Sequence of chain 2.C:
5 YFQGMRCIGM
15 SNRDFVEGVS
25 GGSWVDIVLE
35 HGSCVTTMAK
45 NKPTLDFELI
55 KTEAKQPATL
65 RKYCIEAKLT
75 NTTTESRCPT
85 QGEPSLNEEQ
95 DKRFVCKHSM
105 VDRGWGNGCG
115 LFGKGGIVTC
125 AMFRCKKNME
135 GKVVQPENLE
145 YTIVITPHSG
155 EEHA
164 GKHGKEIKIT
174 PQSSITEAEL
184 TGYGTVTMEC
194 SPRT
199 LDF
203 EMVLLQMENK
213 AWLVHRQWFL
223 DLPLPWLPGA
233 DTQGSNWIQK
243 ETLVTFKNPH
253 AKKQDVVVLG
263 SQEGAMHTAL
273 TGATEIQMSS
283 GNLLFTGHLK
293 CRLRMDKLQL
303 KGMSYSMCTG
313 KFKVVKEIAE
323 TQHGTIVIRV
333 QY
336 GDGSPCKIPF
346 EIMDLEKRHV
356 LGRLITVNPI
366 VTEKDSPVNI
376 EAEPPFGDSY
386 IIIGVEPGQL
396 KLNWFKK

Sequence of chain 2.D:
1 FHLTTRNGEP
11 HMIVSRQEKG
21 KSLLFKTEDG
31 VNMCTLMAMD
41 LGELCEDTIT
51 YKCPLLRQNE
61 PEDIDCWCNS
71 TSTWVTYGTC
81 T

The small molecule below binds the protein below.
Small molecule (SMILES): CC(=O)N[C@@H]1[C@@H](O)[C@H](O)[C@@H](CO)O[C@H]1O

Binding-site contacts:
Ligand atom O3 contacts residue NAG1 of chain 2.T at 2.4 Å (h-bond).
Ligand atom C6 contacts residue THR48 of chain 2.D at 4.4 Å.
Ligand atom O4 contacts residue NAG1 of chain 2.T at 1.6 Å.
Ligand atom O6 contacts residue CYS45 of chain 2.D at 3.4 Å (h-bond).
Ligand atom C4 contacts residue NAG1 of chain 2.T at 2.9 Å.
Ligand atom C3 contacts residue NAG1 of chain 2.T at 3.3 Å.
Ligand atom O6 contacts residue ASN75 of chain 2.C at 3.8 Å.
Ligand atom C3 contacts residue ASN75 of chain 2.C at 3.5 Å.
Ligand atom N2 contacts residue ASN75 of chain 2.C at 3.0 Å (h-bond).
Ligand atom O6 contacts residue GLU46 of chain 2.D at 3.8 Å.
Ligand atom O5 contacts residue THR48 of chain 2.D at 4.0 Å.
Ligand atom C1 contacts residue ASN75 of chain 2.C at 1.3 Å.
Ligand atom C6 contacts residue NAG1 of chain 2.T at 3.4 Å.
Ligand atom C8 contacts residue ASN75 of chain 2.C at 3.0 Å.
Ligand atom O7 contacts residue MET126 of chain 2.C at 3.1 Å.
Ligand atom C2 contacts residue ASN75 of chain 2.C at 2.6 Å.
Ligand atom C5 contacts residue NAG1 of chain 2.T at 3.7 Å.
Ligand atom C7 contacts residue ASN75 of chain 2.C at 2.8 Å.
Ligand atom C2 contacts residue NAG1 of chain 2.T at 4.1 Å.
Ligand atom O7 contacts residue ASN75 of chain 2.C at 3.2 Å (h-bond).
Ligand atom C4 contacts residue ASN75 of chain 2.C at 4.0 Å.
Ligand atom C8 contacts residue PHE98 of chain 2.C at 3.6 Å (hydrophobic).
Ligand atom C6 contacts residue CYS45 of chain 2.D at 4.4 Å (hydrophobic).
Ligand atom C7 contacts residue MET126 of chain 2.C at 3.8 Å (hydrophobic).
Ligand atom C8 contacts residue MET126 of chain 2.C at 3.7 Å (hydrophobic).
Ligand atom O5 contacts residue ASN75 of chain 2.C at 2.1 Å (h-bond).
Ligand atom C6 contacts residue ASN75 of chain 2.C at 3.8 Å.
Ligand atom C5 contacts residue ASN75 of chain 2.C at 3.2 Å.
Ligand atom O6 contacts residue THR48 of chain 2.D at 4.0 Å.
Ligand atom O6 contacts residue NAG1 of chain 2.T at 4.1 Å.